The small molecule below binds the protein below.
Small molecule (SMILES): NCC(=O)O

Sequence of chain 1.A:
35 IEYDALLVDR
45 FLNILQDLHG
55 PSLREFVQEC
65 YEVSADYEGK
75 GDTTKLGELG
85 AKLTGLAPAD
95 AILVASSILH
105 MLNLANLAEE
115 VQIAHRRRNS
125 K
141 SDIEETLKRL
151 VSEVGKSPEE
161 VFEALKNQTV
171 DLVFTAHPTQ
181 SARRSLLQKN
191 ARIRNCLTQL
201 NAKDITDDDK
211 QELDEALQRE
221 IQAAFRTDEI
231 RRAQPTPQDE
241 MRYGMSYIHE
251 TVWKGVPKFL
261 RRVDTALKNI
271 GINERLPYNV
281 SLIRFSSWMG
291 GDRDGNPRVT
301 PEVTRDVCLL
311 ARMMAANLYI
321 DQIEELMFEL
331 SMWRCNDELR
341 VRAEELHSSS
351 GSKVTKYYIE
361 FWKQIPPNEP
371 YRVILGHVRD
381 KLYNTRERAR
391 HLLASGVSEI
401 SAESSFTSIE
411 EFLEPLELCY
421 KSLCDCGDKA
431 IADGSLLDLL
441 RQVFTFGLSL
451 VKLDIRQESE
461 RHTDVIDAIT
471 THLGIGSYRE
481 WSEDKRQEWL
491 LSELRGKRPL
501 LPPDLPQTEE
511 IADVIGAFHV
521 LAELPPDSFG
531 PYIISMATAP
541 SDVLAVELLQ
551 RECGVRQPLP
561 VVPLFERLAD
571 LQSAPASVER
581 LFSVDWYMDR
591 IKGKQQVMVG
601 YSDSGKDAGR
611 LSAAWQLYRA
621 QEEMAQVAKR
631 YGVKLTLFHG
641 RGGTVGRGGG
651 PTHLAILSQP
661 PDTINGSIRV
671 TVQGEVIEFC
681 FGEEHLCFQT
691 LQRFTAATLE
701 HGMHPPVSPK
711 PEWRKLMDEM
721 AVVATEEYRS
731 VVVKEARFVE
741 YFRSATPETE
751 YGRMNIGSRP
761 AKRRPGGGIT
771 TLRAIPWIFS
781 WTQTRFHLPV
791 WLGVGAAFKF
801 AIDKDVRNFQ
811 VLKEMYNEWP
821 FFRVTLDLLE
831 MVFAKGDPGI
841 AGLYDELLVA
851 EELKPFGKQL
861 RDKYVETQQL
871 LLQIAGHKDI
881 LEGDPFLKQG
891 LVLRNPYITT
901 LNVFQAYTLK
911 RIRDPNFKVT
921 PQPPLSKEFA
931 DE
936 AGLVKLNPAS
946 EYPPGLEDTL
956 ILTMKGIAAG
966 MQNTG

Sequence of chain 1.B:
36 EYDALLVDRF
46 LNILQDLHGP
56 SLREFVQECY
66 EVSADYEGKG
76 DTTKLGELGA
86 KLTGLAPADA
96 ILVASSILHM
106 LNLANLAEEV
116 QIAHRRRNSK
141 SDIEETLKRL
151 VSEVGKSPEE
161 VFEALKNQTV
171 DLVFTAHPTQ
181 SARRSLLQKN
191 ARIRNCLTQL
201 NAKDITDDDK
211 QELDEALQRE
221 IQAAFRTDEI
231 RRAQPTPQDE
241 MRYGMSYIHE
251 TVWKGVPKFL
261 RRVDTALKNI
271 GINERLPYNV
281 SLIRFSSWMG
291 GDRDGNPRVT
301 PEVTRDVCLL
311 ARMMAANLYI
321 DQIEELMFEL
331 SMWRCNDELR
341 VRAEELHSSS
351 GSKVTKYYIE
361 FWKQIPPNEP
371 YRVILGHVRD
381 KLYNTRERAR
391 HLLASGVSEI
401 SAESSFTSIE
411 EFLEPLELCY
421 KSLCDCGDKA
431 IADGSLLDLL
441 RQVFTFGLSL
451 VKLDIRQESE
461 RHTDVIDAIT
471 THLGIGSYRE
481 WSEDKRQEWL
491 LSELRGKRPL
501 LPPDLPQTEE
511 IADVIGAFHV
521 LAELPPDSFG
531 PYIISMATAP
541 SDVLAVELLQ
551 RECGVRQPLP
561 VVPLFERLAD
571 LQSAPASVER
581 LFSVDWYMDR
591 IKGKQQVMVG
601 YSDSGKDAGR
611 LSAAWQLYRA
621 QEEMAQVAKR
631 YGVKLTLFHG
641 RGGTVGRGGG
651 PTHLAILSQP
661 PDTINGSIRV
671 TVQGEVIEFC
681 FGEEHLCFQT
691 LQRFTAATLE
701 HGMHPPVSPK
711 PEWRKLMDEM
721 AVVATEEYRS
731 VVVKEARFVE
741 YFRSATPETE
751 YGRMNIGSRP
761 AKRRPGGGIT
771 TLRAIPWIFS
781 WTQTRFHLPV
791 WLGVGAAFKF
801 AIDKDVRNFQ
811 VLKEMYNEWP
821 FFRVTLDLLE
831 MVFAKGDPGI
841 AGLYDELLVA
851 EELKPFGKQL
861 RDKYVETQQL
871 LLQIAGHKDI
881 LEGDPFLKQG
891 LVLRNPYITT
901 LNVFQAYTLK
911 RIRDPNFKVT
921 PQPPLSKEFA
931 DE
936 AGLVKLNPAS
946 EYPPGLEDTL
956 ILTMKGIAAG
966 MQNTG

Binding-site contacts:
Ligand atom CA contacts residue THR227 of chain 1.B at 3.7 Å.
Ligand atom OXT contacts residue THR227 of chain 1.B at 4.5 Å.
Ligand atom O contacts residue PHE225 of chain 1.B at 3.1 Å (h-bond).
Ligand atom CA contacts residue LEU938 of chain 1.B at 3.8 Å (hydrophobic).
Ligand atom N contacts residue SER100 of chain 1.B at 3.2 Å (h-bond).
Ligand atom O contacts residue ARG334 of chain 1.A at 2.8 Å (salt-bridge).
Ligand atom C contacts residue ARG226 of chain 1.B at 4.2 Å.
Ligand atom CA contacts residue GLU229 of chain 1.B at 3.7 Å.
Ligand atom C contacts residue LEU938 of chain 1.B at 3.5 Å (hydrophobic).
Ligand atom O contacts residue LEU938 of chain 1.B at 3.7 Å.
Ligand atom C contacts residue ARG334 of chain 1.A at 3.2 Å.
Ligand atom N contacts residue PHE225 of chain 1.B at 3.6 Å.
Ligand atom C contacts residue THR227 of chain 1.B at 4.5 Å.
Ligand atom OXT contacts residue LEU938 of chain 1.B at 3.8 Å.
Ligand atom CA contacts residue PHE225 of chain 1.B at 3.7 Å (hydrophobic).
Ligand atom N contacts residue GLU229 of chain 1.B at 2.5 Å (salt-bridge).
Ligand atom CA contacts residue TRP333 of chain 1.A at 3.9 Å (hydrophobic).
Ligand atom C contacts residue TRP333 of chain 1.A at 3.9 Å (hydrophobic).
Ligand atom OXT contacts residue ARG226 of chain 1.B at 3.7 Å.
Ligand atom N contacts residue THR227 of chain 1.B at 3.7 Å.
Ligand atom OXT contacts residue ARG334 of chain 1.A at 2.7 Å (salt-bridge).
Ligand atom OXT contacts residue TRP333 of chain 1.A at 3.1 Å (h-bond).
Ligand atom C contacts residue PHE225 of chain 1.B at 3.2 Å (hydrophobic).
Ligand atom OXT contacts residue PHE225 of chain 1.B at 3.6 Å.
Ligand atom O contacts residue LEU97 of chain 1.B at 4.5 Å.